Sequence of chain 1.C:
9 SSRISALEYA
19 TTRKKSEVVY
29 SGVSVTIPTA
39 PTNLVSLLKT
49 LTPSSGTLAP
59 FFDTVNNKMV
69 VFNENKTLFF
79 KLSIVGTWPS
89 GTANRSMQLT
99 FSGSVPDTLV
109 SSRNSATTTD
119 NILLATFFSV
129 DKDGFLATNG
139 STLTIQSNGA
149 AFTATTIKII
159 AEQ

Sequence of chain 1.A:
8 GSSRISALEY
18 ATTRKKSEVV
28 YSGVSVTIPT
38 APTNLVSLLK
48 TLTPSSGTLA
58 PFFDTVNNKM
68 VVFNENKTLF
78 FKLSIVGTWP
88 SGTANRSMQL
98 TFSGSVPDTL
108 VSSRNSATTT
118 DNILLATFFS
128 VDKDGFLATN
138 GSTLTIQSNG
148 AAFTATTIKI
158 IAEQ

The small molecule below binds the protein below.
Small molecule (SMILES): N[C@@H](CCC(=O)O)C(=O)O

Binding-site contacts:
Ligand atom O contacts residue LEU134 of chain 1.C at 4.1 Å.
Ligand atom N contacts residue ASP129 of chain 1.C at 2.9 Å (salt-bridge).
Ligand atom N contacts residue GLU25 of chain 1.A at 2.7 Å (salt-bridge).
Ligand atom CD contacts residue ILE158 of chain 1.A at 3.7 Å (hydrophobic).
Ligand atom O contacts residue GLY132 of chain 1.C at 4.2 Å.
Ligand atom CA contacts residue GLU25 of chain 1.A at 3.4 Å.
Ligand atom CD contacts residue PHE126 of chain 1.C at 4.2 Å (hydrophobic).
Ligand atom OE2 contacts residue PHE126 of chain 1.C at 3.9 Å.
Ligand atom CA contacts residue ASP129 of chain 1.C at 4.1 Å.
Ligand atom OE2 contacts residue LYS79 of chain 1.A at 3.0 Å (salt-bridge).
Ligand atom CB contacts residue LEU134 of chain 1.C at 3.9 Å (hydrophobic).
Ligand atom CD contacts residue LYS79 of chain 1.A at 3.3 Å.
Ligand atom C contacts residue PHE133 of chain 1.C at 4.0 Å (hydrophobic).
Ligand atom OXT contacts residue PHE133 of chain 1.C at 3.5 Å (h-bond).
Ligand atom CG contacts residue SER127 of chain 1.C at 4.1 Å.
Ligand atom OE1 contacts residue PHE125 of chain 1.C at 4.2 Å.
Ligand atom N contacts residue LYS23 of chain 1.A at 4.0 Å.
Ligand atom CA contacts residue SER127 of chain 1.C at 3.7 Å.
Ligand atom CG contacts residue GLU25 of chain 1.A at 3.4 Å.
Ligand atom O contacts residue VAL128 of chain 1.C at 3.7 Å.
Ligand atom OXT contacts residue LEU134 of chain 1.C at 2.9 Å (h-bond).
Ligand atom OE2 contacts residue LYS156 of chain 1.A at 2.7 Å (salt-bridge).
Ligand atom OE1 contacts residue ILE158 of chain 1.A at 3.4 Å.
Ligand atom CG contacts residue ILE158 of chain 1.A at 3.9 Å (hydrophobic).
Ligand atom OE1 contacts residue SER127 of chain 1.C at 2.8 Å (h-bond).
Ligand atom C contacts residue SER127 of chain 1.C at 4.2 Å.
Ligand atom CG contacts residue LYS156 of chain 1.A at 4.3 Å.
Ligand atom O contacts residue PHE133 of chain 1.C at 4.0 Å.
Ligand atom CB contacts residue SER127 of chain 1.C at 3.6 Å.
Ligand atom OE1 contacts residue PHE126 of chain 1.C at 3.3 Å.
Ligand atom OE1 contacts residue LYS79 of chain 1.A at 2.9 Å (salt-bridge).
Ligand atom CD contacts residue SER127 of chain 1.C at 3.7 Å.
Ligand atom N contacts residue SER127 of chain 1.C at 2.9 Å (h-bond).
Ligand atom C contacts residue LEU134 of chain 1.C at 3.9 Å (hydrophobic).
Ligand atom CB contacts residue GLU25 of chain 1.A at 4.0 Å.
Ligand atom O contacts residue ASP129 of chain 1.C at 3.0 Å (salt-bridge).
Ligand atom O contacts residue SER127 of chain 1.C at 3.8 Å.
Ligand atom OE2 contacts residue ASP105 of chain 1.C at 4.0 Å.
Ligand atom CD contacts residue LYS156 of chain 1.A at 3.7 Å.
Ligand atom C contacts residue ASP129 of chain 1.C at 4.2 Å.